Binding-site contacts:
Ligand atom CAA contacts residue GLU76 of chain 1.B at 3.6 Å.
Ligand atom C6 contacts residue CYS78 of chain 1.B at 3.9 Å (hydrophobic).
Ligand atom OAD contacts residue ALA139 of chain 1.B at 3.7 Å.
Ligand atom CAJ contacts residue GLY81 of chain 1.B at 3.6 Å.
Ligand atom N3 contacts residue LEU129 of chain 1.B at 3.7 Å.
Ligand atom CAG contacts residue GLY126 of chain 1.B at 3.5 Å.
Ligand atom CAK contacts residue GLY81 of chain 1.B at 3.6 Å.
Ligand atom CAJ contacts residue LEU9 of chain 1.B at 3.6 Å (hydrophobic).
Ligand atom N1 contacts residue TYR77 of chain 1.B at 3.8 Å.
Ligand atom CAR contacts residue LEU9 of chain 1.B at 3.8 Å (hydrophobic).
Ligand atom NAP contacts residue TYR77 of chain 1.B at 3.7 Å.
Ligand atom CAA contacts residue MET75 of chain 1.B at 3.7 Å (hydrophobic).
Ligand atom CAI contacts residue GLY81 of chain 1.B at 3.6 Å.
Ligand atom C6 contacts residue ALA30 of chain 1.B at 3.8 Å (hydrophobic).
Ligand atom OAE contacts residue LYS274 of chain 1.B at 3.5 Å.
Ligand atom CAI contacts residue GLY79 of chain 1.B at 3.8 Å.
Ligand atom NAC contacts residue ASP85 of chain 1.B at 3.4 Å.
Ligand atom N1 contacts residue LEU129 of chain 1.B at 3.8 Å.
Ligand atom N1 contacts residue CYS78 of chain 1.B at 3.0 Å (h-bond).
Ligand atom CAG contacts residue ASN127 of chain 1.B at 3.7 Å.
Ligand atom SAQ contacts residue ALA139 of chain 1.B at 3.6 Å.
Ligand atom CAA contacts residue ALA30 of chain 1.B at 3.7 Å (hydrophobic).
Ligand atom OAF contacts residue LYS274 of chain 1.B at 3.5 Å.
Ligand atom C6 contacts residue GLU76 of chain 1.B at 3.4 Å.
Ligand atom CAH contacts residue GLY81 of chain 1.B at 3.6 Å.
Ligand atom CAH contacts residue LEU9 of chain 1.B at 3.5 Å (hydrophobic).
Ligand atom NBA contacts residue VAL17 of chain 1.B at 3.9 Å.
Ligand atom CAR contacts residue CYS78 of chain 1.B at 3.4 Å (hydrophobic).
Ligand atom CAK contacts residue GLY79 of chain 1.B at 3.8 Å.
Ligand atom C4 contacts residue VAL17 of chain 1.B at 3.8 Å (hydrophobic).
Ligand atom CAT contacts residue GLY81 of chain 1.B at 3.6 Å.
Ligand atom CAI contacts residue TYR77 of chain 1.B at 3.7 Å (hydrophobic).
Ligand atom C2 contacts residue CYS78 of chain 1.B at 3.8 Å (hydrophobic).
Ligand atom NAP contacts residue CYS78 of chain 1.B at 2.9 Å (h-bond).
Ligand atom SAQ contacts residue ASP140 of chain 1.B at 3.8 Å.
Ligand atom CAR contacts residue GLY81 of chain 1.B at 3.6 Å.
Ligand atom CAI contacts residue CYS78 of chain 1.B at 3.2 Å (hydrophobic).
Ligand atom CAJ contacts residue ASP85 of chain 1.B at 3.4 Å.
Ligand atom C2 contacts residue LEU129 of chain 1.B at 3.6 Å (hydrophobic).
Ligand atom NAC contacts residue LEU89 of chain 1.B at 3.6 Å.

Sequence of chain 1.B:
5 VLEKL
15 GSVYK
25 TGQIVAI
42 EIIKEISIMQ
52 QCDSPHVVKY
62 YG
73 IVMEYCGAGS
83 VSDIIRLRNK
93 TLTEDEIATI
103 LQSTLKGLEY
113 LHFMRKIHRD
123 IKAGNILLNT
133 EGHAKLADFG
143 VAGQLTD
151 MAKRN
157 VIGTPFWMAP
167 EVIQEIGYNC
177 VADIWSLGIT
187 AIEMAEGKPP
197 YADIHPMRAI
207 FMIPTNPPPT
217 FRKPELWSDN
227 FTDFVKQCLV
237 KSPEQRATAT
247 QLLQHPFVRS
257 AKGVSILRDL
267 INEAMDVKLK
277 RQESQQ

A protein and the small-molecule ligand that binds it are described below.
Small molecule (SMILES): CN1C(=O)c2sccc2N(C)c2nc(Nc3ccc(S(N)(=O)=O)cc3)ncc21